A small-molecule ligand and the protein it binds are described below.
Small molecule (SMILES): N#CNc1nc2ccccc2[nH]1

Sequence of chain 1.A:
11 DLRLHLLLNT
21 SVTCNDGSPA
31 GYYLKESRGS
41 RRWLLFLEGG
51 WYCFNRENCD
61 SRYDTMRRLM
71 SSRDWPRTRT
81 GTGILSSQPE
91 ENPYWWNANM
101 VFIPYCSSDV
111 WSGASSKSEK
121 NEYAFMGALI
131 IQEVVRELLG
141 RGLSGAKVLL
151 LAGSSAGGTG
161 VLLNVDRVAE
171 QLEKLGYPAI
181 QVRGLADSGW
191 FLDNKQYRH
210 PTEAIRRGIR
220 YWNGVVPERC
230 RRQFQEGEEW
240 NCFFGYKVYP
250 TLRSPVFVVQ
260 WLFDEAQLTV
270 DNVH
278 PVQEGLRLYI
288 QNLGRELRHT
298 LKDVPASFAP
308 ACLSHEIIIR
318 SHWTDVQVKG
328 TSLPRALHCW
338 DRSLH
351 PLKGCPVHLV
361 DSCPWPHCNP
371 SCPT

Binding-site contacts:
Ligand atom C4 contacts residue PHE242 of chain 1.A at 4.5 Å (hydrophobic).
Ligand atom C1 contacts residue PHE191 of chain 1.A at 4.2 Å (hydrophobic).
Ligand atom C8 contacts residue ALA156 of chain 1.A at 3.6 Å (hydrophobic).
Ligand atom C7 contacts residue THR159 of chain 1.A at 3.8 Å.
Ligand atom C4 contacts residue PHE191 of chain 1.A at 3.5 Å (hydrophobic).
Ligand atom C4 contacts residue THR159 of chain 1.A at 3.7 Å.
Ligand atom N2 contacts residue THR159 of chain 1.A at 2.9 Å (h-bond).
Ligand atom C5 contacts residue TYR52 of chain 1.A at 4.4 Å (hydrophobic).
Ligand atom N4 contacts residue TYR52 of chain 1.A at 4.3 Å.
Ligand atom C3 contacts residue THR159 of chain 1.A at 4.0 Å.
Ligand atom C8 contacts residue SER155 of chain 1.A at 4.3 Å.
Ligand atom C8 contacts residue TRP51 of chain 1.A at 4.2 Å (hydrophobic).
Ligand atom C6 contacts residue ILE214 of chain 1.A at 4.3 Å (hydrophobic).
Ligand atom C7 contacts residue PHE191 of chain 1.A at 3.2 Å (hydrophobic).
Ligand atom C6 contacts residue TYR52 of chain 1.A at 4.4 Å (hydrophobic).
Ligand atom N1 contacts residue PHE191 of chain 1.A at 3.5 Å.
Ligand atom C6 contacts residue PRO210 of chain 1.A at 4.3 Å (hydrophobic).
Ligand atom C3 contacts residue PHE191 of chain 1.A at 3.9 Å (hydrophobic).
Ligand atom N4 contacts residue TRP51 of chain 1.A at 3.3 Å.
Ligand atom C2 contacts residue PHE191 of chain 1.A at 4.0 Å (hydrophobic).
Ligand atom C2 contacts residue PHE242 of chain 1.A at 3.6 Å (hydrophobic).
Ligand atom N2 contacts residue VAL110 of chain 1.A at 4.5 Å.
Ligand atom N3 contacts residue ALA156 of chain 1.A at 3.4 Å.
Ligand atom N3 contacts residue THR159 of chain 1.A at 4.1 Å.
Ligand atom N4 contacts residue ALA156 of chain 1.A at 4.2 Å.
Ligand atom C3 contacts residue PHE242 of chain 1.A at 3.2 Å (hydrophobic).
Ligand atom C1 contacts residue ILE214 of chain 1.A at 3.9 Å (hydrophobic).
Ligand atom C2 contacts residue ILE214 of chain 1.A at 4.2 Å (hydrophobic).
Ligand atom N3 contacts residue SER155 of chain 1.A at 3.8 Å.
Ligand atom C8 contacts residue PHE191 of chain 1.A at 4.2 Å (hydrophobic).
Ligand atom C1 contacts residue PRO210 of chain 1.A at 4.1 Å (hydrophobic).
Ligand atom C2 contacts residue PHE243 of chain 1.A at 3.7 Å (hydrophobic).
Ligand atom N2 contacts residue PHE191 of chain 1.A at 3.4 Å.
Ligand atom N3 contacts residue PHE191 of chain 1.A at 3.7 Å.
Ligand atom C5 contacts residue PHE191 of chain 1.A at 3.7 Å (hydrophobic).
Ligand atom N1 contacts residue TYR52 of chain 1.A at 3.9 Å.
Ligand atom C8 contacts residue TYR52 of chain 1.A at 4.4 Å (hydrophobic).
Ligand atom C6 contacts residue PHE191 of chain 1.A at 4.1 Å (hydrophobic).
Ligand atom C1 contacts residue PHE243 of chain 1.A at 3.6 Å (hydrophobic).